Sequence of chain 1.B:
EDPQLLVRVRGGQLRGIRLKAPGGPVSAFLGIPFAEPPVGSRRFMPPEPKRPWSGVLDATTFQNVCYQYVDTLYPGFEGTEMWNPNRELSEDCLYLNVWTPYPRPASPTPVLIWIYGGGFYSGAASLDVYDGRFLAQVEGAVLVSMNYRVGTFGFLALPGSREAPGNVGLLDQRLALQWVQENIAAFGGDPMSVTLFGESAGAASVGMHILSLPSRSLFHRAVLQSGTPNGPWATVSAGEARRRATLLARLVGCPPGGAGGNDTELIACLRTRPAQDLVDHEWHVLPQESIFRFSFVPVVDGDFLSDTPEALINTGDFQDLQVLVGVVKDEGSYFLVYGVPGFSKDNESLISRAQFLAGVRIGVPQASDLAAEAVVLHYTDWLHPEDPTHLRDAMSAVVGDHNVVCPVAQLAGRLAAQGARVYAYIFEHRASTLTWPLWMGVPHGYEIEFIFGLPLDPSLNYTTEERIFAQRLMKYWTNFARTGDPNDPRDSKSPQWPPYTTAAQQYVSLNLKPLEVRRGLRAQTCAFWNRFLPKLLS

Binding-site contacts:
Ligand atom C7 contacts residue LEU353 of chain 1.B at 4.5 Å (hydrophobic).
Ligand atom C8 contacts residue ASN350 of chain 1.B at 4.4 Å.
Ligand atom N2 contacts residue GLY345 of chain 1.B at 3.8 Å.
Ligand atom C1 contacts residue ASN350 of chain 1.B at 1.4 Å.
Ligand atom C1 contacts residue SER347 of chain 1.B at 4.2 Å.
Ligand atom C5 contacts residue ASN350 of chain 1.B at 3.7 Å.
Ligand atom C1 contacts residue GLY345 of chain 1.B at 4.5 Å.
Ligand atom O6 contacts residue SER347 of chain 1.B at 4.1 Å.
Ligand atom C2 contacts residue GLY345 of chain 1.B at 4.3 Å.
Ligand atom C4 contacts residue ASN350 of chain 1.B at 4.3 Å.
Ligand atom C2 contacts residue ASN350 of chain 1.B at 2.5 Å.
Ligand atom O5 contacts residue ASN350 of chain 1.B at 2.4 Å (h-bond).
Ligand atom C5 contacts residue SER347 of chain 1.B at 4.3 Å.
Ligand atom C8 contacts residue SER352 of chain 1.B at 4.4 Å.
Ligand atom C8 contacts residue LEU353 of chain 1.B at 3.2 Å (hydrophobic).
Ligand atom N2 contacts residue ASN350 of chain 1.B at 2.9 Å (h-bond).
Ligand atom C7 contacts residue ASN350 of chain 1.B at 3.2 Å.
Ligand atom C3 contacts residue GLY345 of chain 1.B at 4.1 Å.
Ligand atom O3 contacts residue GLY345 of chain 1.B at 4.4 Å.
Ligand atom O7 contacts residue ASN350 of chain 1.B at 3.3 Å (h-bond).
Ligand atom C3 contacts residue ASN350 of chain 1.B at 3.8 Å.
Ligand atom O5 contacts residue SER347 of chain 1.B at 4.0 Å.

The protein below binds the small molecule below.
Small molecule (SMILES): CC(=O)N[C@@H]1[C@@H](O)[C@H](O)[C@@H](CO)O[C@H]1O